Sequence of chain 1.B:
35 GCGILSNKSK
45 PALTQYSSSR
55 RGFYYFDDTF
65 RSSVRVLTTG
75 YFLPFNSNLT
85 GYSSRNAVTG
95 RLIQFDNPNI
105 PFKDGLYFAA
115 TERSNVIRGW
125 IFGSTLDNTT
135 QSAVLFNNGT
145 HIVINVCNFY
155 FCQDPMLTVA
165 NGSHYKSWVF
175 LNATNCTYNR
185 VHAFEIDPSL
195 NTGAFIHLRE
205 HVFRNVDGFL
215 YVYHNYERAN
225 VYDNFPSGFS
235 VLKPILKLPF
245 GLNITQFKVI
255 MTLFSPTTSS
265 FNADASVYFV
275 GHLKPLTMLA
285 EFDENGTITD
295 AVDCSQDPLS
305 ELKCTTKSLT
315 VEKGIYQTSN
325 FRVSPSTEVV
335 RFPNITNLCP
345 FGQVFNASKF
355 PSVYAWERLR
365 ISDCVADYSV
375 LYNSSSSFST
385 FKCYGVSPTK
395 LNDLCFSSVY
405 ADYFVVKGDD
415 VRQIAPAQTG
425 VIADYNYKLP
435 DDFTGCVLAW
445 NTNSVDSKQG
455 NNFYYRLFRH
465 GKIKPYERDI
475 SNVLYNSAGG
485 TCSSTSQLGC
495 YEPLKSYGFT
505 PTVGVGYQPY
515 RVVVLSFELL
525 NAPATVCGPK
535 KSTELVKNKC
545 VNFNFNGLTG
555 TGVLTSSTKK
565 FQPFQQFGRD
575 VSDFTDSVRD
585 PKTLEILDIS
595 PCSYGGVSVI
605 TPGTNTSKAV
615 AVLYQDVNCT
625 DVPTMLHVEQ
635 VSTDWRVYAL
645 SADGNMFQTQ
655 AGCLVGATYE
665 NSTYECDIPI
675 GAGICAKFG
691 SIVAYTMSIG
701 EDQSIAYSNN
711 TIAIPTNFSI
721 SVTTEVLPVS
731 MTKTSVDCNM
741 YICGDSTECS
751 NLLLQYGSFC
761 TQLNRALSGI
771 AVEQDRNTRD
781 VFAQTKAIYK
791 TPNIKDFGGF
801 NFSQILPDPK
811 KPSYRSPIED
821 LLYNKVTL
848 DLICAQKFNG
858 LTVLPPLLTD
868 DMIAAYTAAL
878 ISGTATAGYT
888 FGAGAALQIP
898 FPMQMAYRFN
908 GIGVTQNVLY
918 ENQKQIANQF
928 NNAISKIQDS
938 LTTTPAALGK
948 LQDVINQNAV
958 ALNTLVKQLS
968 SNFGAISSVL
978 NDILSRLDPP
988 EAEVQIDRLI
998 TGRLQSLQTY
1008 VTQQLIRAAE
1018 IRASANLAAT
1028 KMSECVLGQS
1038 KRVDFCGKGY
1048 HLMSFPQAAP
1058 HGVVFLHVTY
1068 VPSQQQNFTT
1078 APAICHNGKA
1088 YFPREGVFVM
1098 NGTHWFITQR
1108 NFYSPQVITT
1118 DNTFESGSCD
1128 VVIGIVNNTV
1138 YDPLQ

Binding-site contacts:
Ligand atom C5 contacts residue ASN179 of chain 1.B at 3.8 Å.
Ligand atom O7 contacts residue TYR358 of chain 1.A at 4.2 Å.
Ligand atom O5 contacts residue ASN179 of chain 1.B at 2.4 Å (h-bond).
Ligand atom C8 contacts residue TYR358 of chain 1.A at 3.8 Å (hydrophobic).
Ligand atom O7 contacts residue ASN179 of chain 1.B at 4.0 Å.
Ligand atom C1 contacts residue ASN179 of chain 1.B at 1.5 Å.
Ligand atom C2 contacts residue ASN179 of chain 1.B at 2.5 Å.
Ligand atom C7 contacts residue ASN179 of chain 1.B at 3.7 Å.
Ligand atom C6 contacts residue TYR458 of chain 1.A at 4.2 Å (hydrophobic).
Ligand atom O6 contacts residue TYR458 of chain 1.A at 4.0 Å.
Ligand atom C3 contacts residue ASN179 of chain 1.B at 3.8 Å.
Ligand atom C4 contacts residue ASN179 of chain 1.B at 4.3 Å.
Ligand atom C8 contacts residue ILE474 of chain 1.A at 3.3 Å (hydrophobic).
Ligand atom N2 contacts residue ASN179 of chain 1.B at 2.9 Å (h-bond).
Ligand atom O4 contacts residue TYR458 of chain 1.A at 4.1 Å.
Ligand atom O6 contacts residue ASN476 of chain 1.A at 4.4 Å.
Ligand atom C7 contacts residue TYR358 of chain 1.A at 4.4 Å (hydrophobic).

A small-molecule ligand and the protein it binds are described below.
Small molecule (SMILES): CC(=O)N[C@H]1[C@H](O[C@H]2[C@H](O)[C@@H](NC(C)=O)CO[C@@H]2CO)O[C@H](CO)[C@@H](O[C@@H]2O[C@H](CO)[C@@H](O)[C@H](O[C@H]3O[C@H](CO)[C@@H](O)[C@H](O)[C@@H]3O)[C@@H]2O)[C@@H]1O

Sequence of chain 1.A:
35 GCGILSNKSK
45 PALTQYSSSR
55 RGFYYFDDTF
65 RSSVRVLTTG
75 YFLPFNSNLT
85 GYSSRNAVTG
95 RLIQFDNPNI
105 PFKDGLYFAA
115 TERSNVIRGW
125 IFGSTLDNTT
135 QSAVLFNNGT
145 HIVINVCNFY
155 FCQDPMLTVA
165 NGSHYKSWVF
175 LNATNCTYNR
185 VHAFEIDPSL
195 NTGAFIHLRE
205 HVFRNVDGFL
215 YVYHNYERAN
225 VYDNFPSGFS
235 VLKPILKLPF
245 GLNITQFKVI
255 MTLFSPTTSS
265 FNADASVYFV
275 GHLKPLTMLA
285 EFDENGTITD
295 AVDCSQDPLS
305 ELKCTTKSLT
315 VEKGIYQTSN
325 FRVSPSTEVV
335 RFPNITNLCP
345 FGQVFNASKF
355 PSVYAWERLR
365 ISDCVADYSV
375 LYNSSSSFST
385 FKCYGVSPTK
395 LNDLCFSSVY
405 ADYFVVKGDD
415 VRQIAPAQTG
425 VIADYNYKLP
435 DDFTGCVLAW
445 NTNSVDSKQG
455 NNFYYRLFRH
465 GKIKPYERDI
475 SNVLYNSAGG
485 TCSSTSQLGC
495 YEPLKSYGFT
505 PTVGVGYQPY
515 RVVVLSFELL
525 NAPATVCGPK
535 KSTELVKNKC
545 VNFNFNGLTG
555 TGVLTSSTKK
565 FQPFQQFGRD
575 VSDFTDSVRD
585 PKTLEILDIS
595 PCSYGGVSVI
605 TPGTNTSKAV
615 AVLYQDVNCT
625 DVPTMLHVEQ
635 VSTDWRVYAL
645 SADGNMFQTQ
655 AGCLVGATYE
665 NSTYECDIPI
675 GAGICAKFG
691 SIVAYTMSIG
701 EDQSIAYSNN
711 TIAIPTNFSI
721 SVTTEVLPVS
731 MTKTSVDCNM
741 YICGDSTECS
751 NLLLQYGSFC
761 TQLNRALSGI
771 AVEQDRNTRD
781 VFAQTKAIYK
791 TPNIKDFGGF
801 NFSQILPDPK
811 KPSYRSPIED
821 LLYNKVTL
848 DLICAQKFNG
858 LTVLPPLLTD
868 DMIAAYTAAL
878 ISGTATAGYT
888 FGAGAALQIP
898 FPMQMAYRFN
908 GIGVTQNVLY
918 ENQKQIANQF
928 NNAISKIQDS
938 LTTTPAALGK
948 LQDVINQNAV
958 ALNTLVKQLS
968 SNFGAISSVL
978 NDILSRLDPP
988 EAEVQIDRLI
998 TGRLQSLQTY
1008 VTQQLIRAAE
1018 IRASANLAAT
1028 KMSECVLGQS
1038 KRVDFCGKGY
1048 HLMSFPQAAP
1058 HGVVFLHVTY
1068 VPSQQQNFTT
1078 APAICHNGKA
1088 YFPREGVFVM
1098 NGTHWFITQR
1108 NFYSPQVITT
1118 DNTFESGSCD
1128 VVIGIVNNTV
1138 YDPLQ